Sequence of chain 1.A:
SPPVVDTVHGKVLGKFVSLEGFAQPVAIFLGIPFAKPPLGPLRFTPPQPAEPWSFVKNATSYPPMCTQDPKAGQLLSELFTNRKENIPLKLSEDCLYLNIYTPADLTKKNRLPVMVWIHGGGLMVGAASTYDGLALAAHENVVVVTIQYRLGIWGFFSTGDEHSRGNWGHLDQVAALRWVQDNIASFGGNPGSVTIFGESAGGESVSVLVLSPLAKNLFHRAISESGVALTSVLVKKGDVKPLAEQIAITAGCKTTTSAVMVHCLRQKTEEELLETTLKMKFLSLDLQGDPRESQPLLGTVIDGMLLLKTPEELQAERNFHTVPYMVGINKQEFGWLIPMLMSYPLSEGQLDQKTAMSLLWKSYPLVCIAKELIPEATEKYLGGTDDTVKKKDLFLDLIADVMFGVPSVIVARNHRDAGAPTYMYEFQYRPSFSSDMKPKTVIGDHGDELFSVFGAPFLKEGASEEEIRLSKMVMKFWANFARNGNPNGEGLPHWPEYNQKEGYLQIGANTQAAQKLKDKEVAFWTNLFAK

A protein and the small-molecule ligand that binds it are described below.
Small molecule (SMILES): CC/C(=C(\c1ccccc1)c1ccc(OCCN(C)C)cc1)c1ccccc1

Binding-site contacts:
Ligand atom C11 contacts residue PRO340 of chain 1.A at 3.5 Å (hydrophobic).
Ligand atom C11 contacts residue TRP337 of chain 1.A at 4.3 Å (hydrophobic).
Ligand atom C5 contacts residue SER348 of chain 1.A at 3.7 Å.
Ligand atom C5 contacts residue LEU347 of chain 1.A at 3.0 Å (hydrophobic).
Ligand atom C11 contacts residue TYR345 of chain 1.A at 4.5 Å (hydrophobic).
Ligand atom OL contacts residue SER348 of chain 1.A at 4.4 Å.
Ligand atom C18 contacts residue LYS393 of chain 1.A at 3.3 Å.
Ligand atom C13 contacts residue TRP337 of chain 1.A at 3.5 Å (hydrophobic).
Ligand atom C6 contacts residue LEU347 of chain 1.A at 3.9 Å (hydrophobic).
Ligand atom CA contacts residue LYS393 of chain 1.A at 3.3 Å.
Ligand atom C17 contacts residue GLY350 of chain 1.A at 3.4 Å.
Ligand atom C6 contacts residue SER348 of chain 1.A at 3.5 Å.
Ligand atom C19 contacts residue PRO440 of chain 1.A at 3.8 Å (hydrophobic).
Ligand atom C17 contacts residue LYS393 of chain 1.A at 3.0 Å.
Ligand atom C16 contacts residue GLY350 of chain 1.A at 3.6 Å.
Ligand atom C15 contacts residue LYS393 of chain 1.A at 3.9 Å.
Ligand atom CB contacts residue LEU397 of chain 1.A at 4.3 Å (hydrophobic).
Ligand atom C16 contacts residue LYS393 of chain 1.A at 3.4 Å.
Ligand atom CA contacts residue LEU347 of chain 1.A at 4.1 Å (hydrophobic).
Ligand atom C10 contacts residue LEU347 of chain 1.A at 3.9 Å (hydrophobic).
Ligand atom C14 contacts residue LYS393 of chain 1.A at 4.1 Å.
Ligand atom C9 contacts residue LEU347 of chain 1.A at 3.5 Å (hydrophobic).
Ligand atom C10 contacts residue MET341 of chain 1.A at 4.5 Å (hydrophobic).
Ligand atom CB contacts residue LYS393 of chain 1.A at 3.5 Å.
Ligand atom C1 contacts residue SER348 of chain 1.A at 4.4 Å.
Ligand atom C10 contacts residue TYR345 of chain 1.A at 4.0 Å (hydrophobic).
Ligand atom C20 contacts residue LYS393 of chain 1.A at 4.0 Å.
Ligand atom C14 contacts residue PRO440 of chain 1.A at 4.1 Å (hydrophobic).
Ligand atom CA contacts residue LEU397 of chain 1.A at 3.4 Å (hydrophobic).
Ligand atom C11 contacts residue MET341 of chain 1.A at 3.3 Å (hydrophobic).
Ligand atom C12 contacts residue MET341 of chain 1.A at 3.5 Å (hydrophobic).
Ligand atom CB contacts residue GLY336 of chain 1.A at 4.1 Å.
Ligand atom C4 contacts residue LEU347 of chain 1.A at 3.9 Å (hydrophobic).
Ligand atom C7 contacts residue LEU347 of chain 1.A at 4.0 Å (hydrophobic).
Ligand atom C12 contacts residue PRO340 of chain 1.A at 4.4 Å (hydrophobic).
Ligand atom C8 contacts residue LEU347 of chain 1.A at 4.2 Å (hydrophobic).
Ligand atom C10 contacts residue PRO340 of chain 1.A at 3.8 Å (hydrophobic).
Ligand atom C12 contacts residue TRP337 of chain 1.A at 3.6 Å (hydrophobic).
Ligand atom C19 contacts residue LYS393 of chain 1.A at 3.8 Å.